A protein and the small-molecule ligand that binds it are described below.
Small molecule (SMILES): CC(=O)N[C@H]1[C@H](O[C@H]2[C@H](O)[C@@H](NC(C)=O)CO[C@@H]2CO[C@@H]2O[C@@H](C)[C@@H](O)[C@@H](O)[C@@H]2O)O[C@H](CO)[C@@H](O)[C@@H]1O

Sequence of chain 1.A:
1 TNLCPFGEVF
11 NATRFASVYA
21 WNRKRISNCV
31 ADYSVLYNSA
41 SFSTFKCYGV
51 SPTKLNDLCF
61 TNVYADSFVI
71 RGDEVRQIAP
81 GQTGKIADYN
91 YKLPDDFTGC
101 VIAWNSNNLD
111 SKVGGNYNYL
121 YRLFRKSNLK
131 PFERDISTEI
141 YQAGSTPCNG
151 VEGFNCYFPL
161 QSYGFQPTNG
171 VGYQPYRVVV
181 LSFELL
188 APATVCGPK

Binding-site contacts:
Ligand atom C8 contacts residue PHE6 of chain 1.A at 3.8 Å (hydrophobic).
Ligand atom O7 contacts residue ASN11 of chain 1.A at 4.3 Å.
Ligand atom C6 contacts residue VAL35 of chain 1.A at 4.3 Å (hydrophobic).
Ligand atom C4 contacts residue ASN11 of chain 1.A at 4.2 Å.
Ligand atom C7 contacts residue VAL35 of chain 1.A at 4.2 Å (hydrophobic).
Ligand atom C3 contacts residue ASN11 of chain 1.A at 3.8 Å.
Ligand atom C8 contacts residue GLY7 of chain 1.A at 3.8 Å.
Ligand atom C8 contacts residue PHE10 of chain 1.A at 4.0 Å (hydrophobic).
Ligand atom O5 contacts residue ASN11 of chain 1.A at 2.3 Å (h-bond).
Ligand atom C8 contacts residue LEU36 of chain 1.A at 3.7 Å (hydrophobic).
Ligand atom C7 contacts residue ASN11 of chain 1.A at 3.9 Å.
Ligand atom C7 contacts residue GLY7 of chain 1.A at 3.8 Å.
Ligand atom C3 contacts residue VAL35 of chain 1.A at 4.3 Å (hydrophobic).
Ligand atom N2 contacts residue GLY7 of chain 1.A at 4.5 Å.
Ligand atom C5 contacts residue ASN11 of chain 1.A at 3.6 Å.
Ligand atom O7 contacts residue GLY7 of chain 1.A at 3.7 Å.
Ligand atom C2 contacts residue ASN11 of chain 1.A at 2.5 Å.
Ligand atom C1 contacts residue ASN11 of chain 1.A at 1.4 Å.
Ligand atom O3 contacts residue VAL35 of chain 1.A at 3.1 Å.
Ligand atom O7 contacts residue VAL35 of chain 1.A at 4.0 Å.
Ligand atom N2 contacts residue ASN11 of chain 1.A at 3.0 Å (h-bond).